Binding-site contacts:
Ligand atom N2 contacts residue ASN125 of chain 2.A at 3.2 Å (h-bond).
Ligand atom O7 contacts residue ASN125 of chain 2.A at 3.9 Å.
Ligand atom C4 contacts residue ASN125 of chain 2.A at 4.3 Å.
Ligand atom C1 contacts residue ASN125 of chain 2.A at 1.5 Å.
Ligand atom C5 contacts residue ASN125 of chain 2.A at 3.7 Å.
Ligand atom C3 contacts residue ASN125 of chain 2.A at 3.9 Å.
Ligand atom C7 contacts residue ASN125 of chain 2.A at 3.8 Å.
Ligand atom O5 contacts residue ASN125 of chain 2.A at 2.4 Å (h-bond).
Ligand atom C2 contacts residue ASN125 of chain 2.A at 2.6 Å.

Sequence of chain 2.A:
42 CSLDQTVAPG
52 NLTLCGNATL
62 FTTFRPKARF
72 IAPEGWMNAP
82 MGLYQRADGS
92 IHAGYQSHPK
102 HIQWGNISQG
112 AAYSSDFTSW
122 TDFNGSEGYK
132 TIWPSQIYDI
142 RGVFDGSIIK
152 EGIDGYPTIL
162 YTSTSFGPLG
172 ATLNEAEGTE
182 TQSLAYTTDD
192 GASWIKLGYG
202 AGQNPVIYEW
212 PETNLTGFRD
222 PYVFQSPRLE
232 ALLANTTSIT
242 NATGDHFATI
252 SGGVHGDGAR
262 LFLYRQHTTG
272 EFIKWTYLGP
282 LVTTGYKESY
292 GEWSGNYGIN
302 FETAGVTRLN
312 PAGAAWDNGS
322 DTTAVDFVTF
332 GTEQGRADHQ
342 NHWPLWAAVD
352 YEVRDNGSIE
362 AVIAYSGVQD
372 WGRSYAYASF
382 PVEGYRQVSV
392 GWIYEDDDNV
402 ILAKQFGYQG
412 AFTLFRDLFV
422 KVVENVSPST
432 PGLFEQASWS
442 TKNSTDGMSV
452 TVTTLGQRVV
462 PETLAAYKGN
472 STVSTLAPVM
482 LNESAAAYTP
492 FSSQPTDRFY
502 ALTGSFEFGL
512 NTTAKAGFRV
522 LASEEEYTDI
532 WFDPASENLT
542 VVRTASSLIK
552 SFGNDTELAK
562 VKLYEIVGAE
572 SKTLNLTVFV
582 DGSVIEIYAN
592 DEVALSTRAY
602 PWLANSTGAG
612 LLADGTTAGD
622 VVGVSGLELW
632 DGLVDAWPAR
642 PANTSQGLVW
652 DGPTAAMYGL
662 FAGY

This protein binds this small molecule.
Small molecule (SMILES): CC(=O)N[C@@H]1[C@@H](O)[C@H](O)[C@@H](CO)O[C@H]1O